The protein below binds the small molecule below.
Small molecule (SMILES): CC(C)=CCCC(C)=CCS[P](=O)(O)OP(=O)(O)O

Sequence of chain 1.B:
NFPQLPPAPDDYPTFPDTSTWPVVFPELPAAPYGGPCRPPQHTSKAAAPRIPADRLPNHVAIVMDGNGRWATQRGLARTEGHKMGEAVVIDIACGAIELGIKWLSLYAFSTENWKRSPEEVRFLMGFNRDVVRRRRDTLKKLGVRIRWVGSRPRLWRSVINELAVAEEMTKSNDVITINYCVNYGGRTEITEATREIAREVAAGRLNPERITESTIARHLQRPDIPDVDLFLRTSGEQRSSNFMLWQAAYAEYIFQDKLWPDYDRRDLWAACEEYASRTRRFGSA

Sequence of chain 1.A:
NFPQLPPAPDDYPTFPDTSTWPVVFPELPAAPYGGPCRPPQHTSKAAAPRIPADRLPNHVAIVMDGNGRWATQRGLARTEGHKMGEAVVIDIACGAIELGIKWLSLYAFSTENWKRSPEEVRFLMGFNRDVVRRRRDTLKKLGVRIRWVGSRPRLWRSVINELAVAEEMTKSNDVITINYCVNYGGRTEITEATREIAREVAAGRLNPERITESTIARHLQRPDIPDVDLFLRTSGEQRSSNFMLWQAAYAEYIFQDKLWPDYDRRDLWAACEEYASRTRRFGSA

Binding-site contacts:
Ligand atom O3B contacts residue GLY77 of chain 1.A at 3.1 Å.
Ligand atom O1A contacts residue ARG89 of chain 1.A at 3.2 Å (salt-bridge).
Ligand atom C8 contacts residue ASN78 of chain 1.A at 4.0 Å.
Ligand atom C9 contacts residue TYR118 of chain 1.A at 3.5 Å (hydrophobic).
Ligand atom C10 contacts residue MET75 of chain 1.A at 3.8 Å (hydrophobic).
Ligand atom O1B contacts residue ARG292 of chain 1.B at 2.8 Å (salt-bridge).
Ligand atom O3B contacts residue ASN78 of chain 1.A at 3.6 Å.
Ligand atom O2A contacts residue ARG292 of chain 1.B at 3.0 Å (salt-bridge).
Ligand atom PB contacts residue ARG89 of chain 1.A at 3.8 Å.
Ligand atom C8 contacts residue HIS93 of chain 1.A at 3.5 Å.
Ligand atom C3 contacts residue ARG127 of chain 1.A at 4.0 Å.
Ligand atom O3B contacts residue ARG80 of chain 1.A at 3.2 Å (salt-bridge).
Ligand atom C7 contacts residue HIS93 of chain 1.A at 3.8 Å.
Ligand atom PA contacts residue ARG292 of chain 1.B at 3.7 Å.
Ligand atom C5 contacts residue ALA119 of chain 1.A at 4.0 Å (hydrophobic).
Ligand atom C7 contacts residue ASN78 of chain 1.A at 3.9 Å.
Ligand atom C7 contacts residue ALA119 of chain 1.A at 3.8 Å (hydrophobic).
Ligand atom O2B contacts residue ARG80 of chain 1.A at 2.9 Å (salt-bridge).
Ligand atom S1 contacts residue ARG89 of chain 1.A at 3.5 Å (salt-bridge).
Ligand atom C9 contacts residue MET75 of chain 1.A at 3.5 Å (hydrophobic).
Ligand atom C3 contacts residue MET75 of chain 1.A at 3.5 Å (hydrophobic).
Ligand atom O3A contacts residue ARG292 of chain 1.B at 4.1 Å.
Ligand atom PB contacts residue GLY79 of chain 1.A at 3.8 Å.
Ligand atom C1 contacts residue ASP76 of chain 1.A at 3.6 Å.
Ligand atom S1 contacts residue GLY79 of chain 1.A at 3.5 Å (h-bond).
Ligand atom C4 contacts residue MET75 of chain 1.A at 3.2 Å (hydrophobic).
Ligand atom S1 contacts residue ASN78 of chain 1.A at 4.0 Å.
Ligand atom C1 contacts residue ARG292 of chain 1.B at 3.9 Å.
Ligand atom C10 contacts residue ASP76 of chain 1.A at 3.3 Å.
Ligand atom C6 contacts residue ASN78 of chain 1.A at 3.8 Å.
Ligand atom O2B contacts residue ARG89 of chain 1.A at 2.5 Å (salt-bridge).
Ligand atom O3B contacts residue GLY79 of chain 1.A at 3.7 Å.
Ligand atom PB contacts residue ARG80 of chain 1.A at 3.8 Å.
Ligand atom C6 contacts residue HIS93 of chain 1.A at 3.2 Å.
Ligand atom O2A contacts residue PHE293 of chain 1.B at 3.8 Å.
Ligand atom C1 contacts residue ARG127 of chain 1.A at 3.2 Å.
Ligand atom PB contacts residue ARG292 of chain 1.B at 4.0 Å.
Ligand atom C9 contacts residue ALA119 of chain 1.A at 3.1 Å (hydrophobic).
Ligand atom O2B contacts residue GLY79 of chain 1.A at 3.3 Å.
Ligand atom C2 contacts residue ARG127 of chain 1.A at 3.5 Å.